Binding-site contacts:
Ligand atom N1A contacts residue ASN71 of chain 1.B at 3.1 Å (h-bond).
Ligand atom C2X contacts residue PHE120 of chain 1.B at 3.4 Å (hydrophobic).
Ligand atom O4D contacts residue VAL43 of chain 1.B at 3.8 Å.
Ligand atom O1P contacts residue PHE120 of chain 1.B at 3.2 Å (h-bond).
Ligand atom O5B contacts residue HIS119 of chain 1.B at 2.4 Å (h-bond).
Ligand atom C6A contacts residue ASN71 of chain 1.B at 3.7 Å.
Ligand atom C5B contacts residue HIS119 of chain 1.B at 2.7 Å.
Ligand atom C2X contacts residue HIS12 of chain 1.A at 3.7 Å.
Ligand atom C2A contacts residue VAL118 of chain 1.B at 3.6 Å (hydrophobic).
Ligand atom N9A contacts residue HIS119 of chain 1.B at 3.8 Å.
Ligand atom O4B contacts residue HIS119 of chain 1.B at 3.4 Å (h-bond).
Ligand atom O2P contacts residue GLN11 of chain 1.A at 3.1 Å (h-bond).
Ligand atom C5A contacts residue HIS119 of chain 1.B at 3.8 Å.
Ligand atom N6A contacts residue CYS65 of chain 1.B at 3.7 Å.
Ligand atom N7A contacts residue HIS119 of chain 1.B at 3.5 Å.
Ligand atom C8A contacts residue HIS119 of chain 1.B at 3.6 Å.
Ligand atom O2C contacts residue HIS12 of chain 1.A at 3.1 Å.
Ligand atom C6A contacts residue GLN69 of chain 1.B at 3.3 Å.
Ligand atom O2C contacts residue THR45 of chain 1.B at 2.9 Å (h-bond).
Ligand atom CC2 contacts residue PHE120 of chain 1.B at 3.5 Å (hydrophobic).
Ligand atom N3C contacts residue PHE120 of chain 1.B at 3.2 Å.
Ligand atom N6A contacts residue ALA109 of chain 1.B at 3.6 Å.
Ligand atom N1A contacts residue ALA109 of chain 1.B at 3.5 Å.
Ligand atom O3D contacts residue LYS41 of chain 1.B at 3.2 Å (salt-bridge).
Ligand atom N7A contacts residue ASN67 of chain 1.B at 3.3 Å (h-bond).
Ligand atom CC2 contacts residue THR45 of chain 1.B at 3.5 Å.
Ligand atom N6A contacts residue GLN69 of chain 1.B at 3.1 Å (h-bond).
Ligand atom N3C contacts residue THR45 of chain 1.B at 2.7 Å (h-bond).
Ligand atom N4C contacts residue THR45 of chain 1.B at 3.5 Å (h-bond).
Ligand atom O1P contacts residue HIS12 of chain 1.A at 2.6 Å (h-bond).
Ligand atom C5A contacts residue GLN69 of chain 1.B at 3.5 Å.
Ligand atom C4B contacts residue HIS119 of chain 1.B at 3.6 Å.
Ligand atom C1X contacts residue VAL43 of chain 1.B at 3.6 Å (hydrophobic).
Ligand atom N7A contacts residue GLN69 of chain 1.B at 3.6 Å.
Ligand atom C6A contacts residue ALA109 of chain 1.B at 3.5 Å (hydrophobic).
Ligand atom C4A contacts residue HIS119 of chain 1.B at 3.7 Å.
Ligand atom O2C contacts residue ASN44 of chain 1.B at 3.3 Å.
Ligand atom CC4 contacts residue THR45 of chain 1.B at 3.6 Å.
Ligand atom N6A contacts residue ASN71 of chain 1.B at 2.8 Å (h-bond).
Ligand atom O2C contacts residue PHE120 of chain 1.B at 3.6 Å.

This protein binds this small molecule.
Small molecule (SMILES): Nc1ccn([C@H]2C[C@H](O[P](=O)(O)OC[C@H]3O[C@@H](n4cnc5c(N)ncnc54)C[C@@H]3O)[C@@H](CO)O2)c(=O)n1

Sequence of chain 1.B:
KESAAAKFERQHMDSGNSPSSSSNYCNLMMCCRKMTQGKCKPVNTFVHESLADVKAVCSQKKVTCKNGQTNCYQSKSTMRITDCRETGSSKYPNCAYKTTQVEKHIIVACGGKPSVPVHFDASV

Sequence of chain 1.A:
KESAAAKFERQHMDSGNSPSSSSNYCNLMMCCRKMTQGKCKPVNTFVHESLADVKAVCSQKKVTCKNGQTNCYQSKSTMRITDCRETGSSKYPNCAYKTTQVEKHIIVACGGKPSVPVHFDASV